Sequence of chain 29.A:
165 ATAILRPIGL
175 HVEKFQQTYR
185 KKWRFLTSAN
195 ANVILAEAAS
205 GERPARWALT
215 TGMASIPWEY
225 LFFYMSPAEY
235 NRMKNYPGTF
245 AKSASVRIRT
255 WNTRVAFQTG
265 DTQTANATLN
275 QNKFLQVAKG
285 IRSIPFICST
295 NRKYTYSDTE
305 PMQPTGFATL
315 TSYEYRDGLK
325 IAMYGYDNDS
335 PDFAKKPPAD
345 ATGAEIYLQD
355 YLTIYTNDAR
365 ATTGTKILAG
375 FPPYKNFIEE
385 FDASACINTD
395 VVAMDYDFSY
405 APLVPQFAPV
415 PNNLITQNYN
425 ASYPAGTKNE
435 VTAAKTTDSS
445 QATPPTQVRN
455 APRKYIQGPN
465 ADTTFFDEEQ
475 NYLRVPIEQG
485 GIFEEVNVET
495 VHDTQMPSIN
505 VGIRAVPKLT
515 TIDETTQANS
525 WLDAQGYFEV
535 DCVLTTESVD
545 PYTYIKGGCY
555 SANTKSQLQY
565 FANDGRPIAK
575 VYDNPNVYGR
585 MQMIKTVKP

Sequence of chain 30.A:
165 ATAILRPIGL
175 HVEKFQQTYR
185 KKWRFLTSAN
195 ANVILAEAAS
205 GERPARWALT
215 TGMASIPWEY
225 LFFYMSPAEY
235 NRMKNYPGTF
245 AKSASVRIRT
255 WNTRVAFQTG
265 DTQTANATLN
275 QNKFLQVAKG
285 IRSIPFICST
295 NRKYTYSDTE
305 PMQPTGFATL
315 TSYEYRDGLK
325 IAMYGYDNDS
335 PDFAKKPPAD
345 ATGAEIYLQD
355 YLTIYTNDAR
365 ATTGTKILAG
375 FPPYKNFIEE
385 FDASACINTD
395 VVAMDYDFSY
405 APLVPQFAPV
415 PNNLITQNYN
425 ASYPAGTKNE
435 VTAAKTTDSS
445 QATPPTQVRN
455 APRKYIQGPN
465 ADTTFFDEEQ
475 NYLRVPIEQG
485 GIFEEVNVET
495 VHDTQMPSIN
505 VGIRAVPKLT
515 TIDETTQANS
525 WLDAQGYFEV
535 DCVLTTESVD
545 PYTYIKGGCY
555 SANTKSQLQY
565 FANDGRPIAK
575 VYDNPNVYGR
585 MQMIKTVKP

A protein and the small-molecule ligand that binds it are described below.
Small molecule (SMILES): N=c1ccn([C@H]2C[C@H](O[P](=O)(O)OC[C@H]3O[C@@H](n4ccc(=N)[nH]c4=O)C[C@@H]3O[P](=O)(O)OC[C@H]3O[C@@H](n4cnc5c(N)ncnc54)C[C@@H]3O[P](=O)(O)OC[C@H]3O[C@@H](n4cnc5c(N)ncnc54)C[C@@H]3O)[C@@H](CO[P](=O)(O)O[C@H]3C[C@H](n4cnc5c(=O)nc(N)[nH]c54)O[C@@H]3CO[P](=O)(O)O[C@H]3C[C@H](n4cnc5c(=O)nc(N)[nH]c54)O[C@@H]3CO[P](=O)(O)O[C@H]3C[C@H](n4cnc5c(N)ncnc54)O[C@@H]3CO[P](=O)(O)O[C@H]3C[C@H](n4ccc(N)nc4=O)O[C@@H]3COP(=O)=O)O2)c(=O)[nH]1

Binding-site contacts:
Ligand atom OP2 contacts residue ASN491 of chain 29.A at 2.9 Å.
Ligand atom C4 contacts residue ASP497 of chain 30.A at 3.1 Å.
Ligand atom OP1 contacts residue GLY284 of chain 30.A at 3.0 Å.
Ligand atom N4 contacts residue DG2 of chain 30.B at 2.9 Å (h-bond).
Ligand atom C5 contacts residue ASN491 of chain 29.A at 2.3 Å.
Ligand atom O4' contacts residue THR558 of chain 29.A at 3.1 Å.
Ligand atom O6 contacts residue ASP401 of chain 30.A at 2.7 Å (salt-bridge).
Ligand atom C4 contacts residue ARG170 of chain 29.A at 1.2 Å.
Ligand atom N3 contacts residue DG2 of chain 30.B at 2.9 Å (h-bond).
Ligand atom O2 contacts residue PRO171 of chain 29.A at 3.0 Å (h-bond).
Ligand atom C5 contacts residue ARG170 of chain 29.A at 2.4 Å.
Ligand atom N2 contacts residue ASP401 of chain 30.A at 2.8 Å (salt-bridge).
Ligand atom O3' contacts residue PRO289 of chain 30.A at 3.1 Å.
Ligand atom C4 contacts residue ASN491 of chain 29.A at 2.5 Å.
Ligand atom OP2 contacts residue VAL492 of chain 29.A at 2.5 Å (h-bond).
Ligand atom O3' contacts residue LYS178 of chain 29.A at 2.9 Å.
Ligand atom N1 contacts residue MET398 of chain 30.A at 3.0 Å.
Ligand atom N3 contacts residue ARG170 of chain 29.A at 2.0 Å (salt-bridge).
Ligand atom N7 contacts residue GLN499 of chain 30.A at 2.8 Å (h-bond).
Ligand atom N4 contacts residue ARG170 of chain 29.A at 0.6 Å (salt-bridge).
Ligand atom N1 contacts residue ASP401 of chain 30.A at 2.6 Å (salt-bridge).
Ligand atom C2 contacts residue MET398 of chain 30.A at 2.7 Å (hydrophobic).
Ligand atom N4 contacts residue ASN491 of chain 29.A at 2.7 Å (h-bond).
Ligand atom O2 contacts residue THR558 of chain 29.A at 2.7 Å (h-bond).
Ligand atom C5 contacts residue ASP497 of chain 30.A at 3.1 Å.
Ligand atom C6 contacts residue ASN491 of chain 29.A at 3.1 Å.
Ligand atom OP2 contacts residue SER287 of chain 30.A at 2.9 Å.
Ligand atom N6 contacts residue SER555 of chain 29.A at 3.1 Å.
Ligand atom O4' contacts residue GLN499 of chain 30.A at 3.0 Å (h-bond).
Ligand atom C2 contacts residue ASP399 of chain 30.A at 3.1 Å.
Ligand atom O2 contacts residue DG2 of chain 30.B at 2.8 Å (h-bond).
Ligand atom N6 contacts residue GLN410 of chain 29.A at 2.7 Å (h-bond).
Ligand atom N7 contacts residue THR498 of chain 30.A at 3.1 Å.
Ligand atom C2 contacts residue ASP401 of chain 30.A at 3.1 Å.
Ligand atom N1 contacts residue PRO545 of chain 29.A at 3.2 Å.
Ligand atom O2 contacts residue LYS559 of chain 29.A at 2.8 Å (salt-bridge).
Ligand atom OP1 contacts residue PRO501 of chain 30.A at 3.1 Å.
Ligand atom OP1 contacts residue PRO289 of chain 30.A at 3.2 Å.
Ligand atom N2 contacts residue SER403 of chain 30.A at 3.0 Å (h-bond).
Ligand atom O3' contacts residue VAL492 of chain 29.A at 3.2 Å.